Sequence of chain 1.A:
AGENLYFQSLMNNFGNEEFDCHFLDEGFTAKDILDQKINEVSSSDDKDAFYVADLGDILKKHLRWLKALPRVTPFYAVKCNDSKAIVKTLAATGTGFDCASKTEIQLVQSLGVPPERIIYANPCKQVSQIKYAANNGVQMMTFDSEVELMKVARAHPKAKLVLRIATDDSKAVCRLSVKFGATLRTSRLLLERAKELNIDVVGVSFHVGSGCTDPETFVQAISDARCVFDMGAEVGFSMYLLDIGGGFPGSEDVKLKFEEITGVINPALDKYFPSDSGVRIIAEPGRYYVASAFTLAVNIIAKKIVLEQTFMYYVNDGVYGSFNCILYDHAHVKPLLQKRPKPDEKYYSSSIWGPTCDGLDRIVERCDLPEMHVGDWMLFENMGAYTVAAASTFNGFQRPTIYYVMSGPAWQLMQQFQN

The small molecule below binds the protein below.
Small molecule (SMILES): NCCCCCN

Binding-site contacts:
Ligand atom C4 contacts residue VAL254 of chain 1.A at 3.6 Å (hydrophobic).
Ligand atom C4 contacts residue SER251 of chain 1.A at 3.7 Å.
Ligand atom C2 contacts residue PRO249 of chain 1.A at 3.3 Å (hydrophobic).
Ligand atom C2 contacts residue GLY250 of chain 1.A at 3.3 Å.
Ligand atom C1 contacts residue VAL254 of chain 1.A at 4.1 Å (hydrophobic).
Ligand atom C1 contacts residue PRO249 of chain 1.A at 4.1 Å (hydrophobic).
Ligand atom N1 contacts residue ASP253 of chain 1.A at 4.3 Å.
Ligand atom C4 contacts residue GLY250 of chain 1.A at 4.5 Å.
Ligand atom C5 contacts residue SER251 of chain 1.A at 3.2 Å.
Ligand atom C3 contacts residue GLY250 of chain 1.A at 3.3 Å.
Ligand atom C3 contacts residue VAL254 of chain 1.A at 4.1 Å (hydrophobic).
Ligand atom NE2 contacts residue GLY211 of chain 1.A at 3.7 Å.
Ligand atom C3 contacts residue ARG287 of chain 1.A at 3.6 Å.
Ligand atom NE2 contacts residue PRO249 of chain 1.A at 3.9 Å.
Ligand atom C5 contacts residue ASN395 of chain 1.A at 3.8 Å.
Ligand atom N1 contacts residue ASN395 of chain 1.A at 3.5 Å.
Ligand atom N1 contacts residue SER251 of chain 1.A at 2.9 Å (h-bond).
Ligand atom C3 contacts residue PRO249 of chain 1.A at 4.2 Å (hydrophobic).
Ligand atom C3 contacts residue SER251 of chain 1.A at 4.0 Å.
Ligand atom C2 contacts residue VAL254 of chain 1.A at 3.4 Å (hydrophobic).
Ligand atom C5 contacts residue ALA291 of chain 1.A at 4.4 Å (hydrophobic).
Ligand atom NE2 contacts residue VAL254 of chain 1.A at 4.2 Å.
Ligand atom C2 contacts residue ARG287 of chain 1.A at 3.6 Å.
Ligand atom NE2 contacts residue ARG287 of chain 1.A at 4.3 Å.
Ligand atom C1 contacts residue ARG287 of chain 1.A at 3.5 Å.